Binding-site contacts:
Ligand atom O5 contacts residue ASN113 of chain 1.A at 2.4 Å (h-bond).
Ligand atom O5 contacts residue HIS137 of chain 1.A at 3.5 Å.
Ligand atom O7 contacts residue ASN113 of chain 1.A at 4.0 Å.
Ligand atom N2 contacts residue ASN113 of chain 1.A at 2.7 Å (h-bond).
Ligand atom C5 contacts residue ASN113 of chain 1.A at 3.7 Å.
Ligand atom C6 contacts residue HIS137 of chain 1.A at 4.2 Å.
Ligand atom O6 contacts residue HIS137 of chain 1.A at 3.9 Å.
Ligand atom C1 contacts residue ASN113 of chain 1.A at 1.4 Å.
Ligand atom C5 contacts residue HIS137 of chain 1.A at 3.9 Å.
Ligand atom C1 contacts residue HIS137 of chain 1.A at 3.7 Å.
Ligand atom O7 contacts residue MET112 of chain 1.A at 4.1 Å.
Ligand atom C3 contacts residue ASN113 of chain 1.A at 3.6 Å.
Ligand atom C7 contacts residue ASN113 of chain 1.A at 3.3 Å.
Ligand atom C8 contacts residue ASN113 of chain 1.A at 3.4 Å.
Ligand atom C2 contacts residue ASN113 of chain 1.A at 2.2 Å.
Ligand atom C4 contacts residue ASN113 of chain 1.A at 4.1 Å.

This protein binds this small molecule.
Small molecule (SMILES): CC(=O)N[C@@H]1[C@@H](O)[C@H](O)[C@@H](CO)O[C@H]1O

Sequence of chain 1.A:
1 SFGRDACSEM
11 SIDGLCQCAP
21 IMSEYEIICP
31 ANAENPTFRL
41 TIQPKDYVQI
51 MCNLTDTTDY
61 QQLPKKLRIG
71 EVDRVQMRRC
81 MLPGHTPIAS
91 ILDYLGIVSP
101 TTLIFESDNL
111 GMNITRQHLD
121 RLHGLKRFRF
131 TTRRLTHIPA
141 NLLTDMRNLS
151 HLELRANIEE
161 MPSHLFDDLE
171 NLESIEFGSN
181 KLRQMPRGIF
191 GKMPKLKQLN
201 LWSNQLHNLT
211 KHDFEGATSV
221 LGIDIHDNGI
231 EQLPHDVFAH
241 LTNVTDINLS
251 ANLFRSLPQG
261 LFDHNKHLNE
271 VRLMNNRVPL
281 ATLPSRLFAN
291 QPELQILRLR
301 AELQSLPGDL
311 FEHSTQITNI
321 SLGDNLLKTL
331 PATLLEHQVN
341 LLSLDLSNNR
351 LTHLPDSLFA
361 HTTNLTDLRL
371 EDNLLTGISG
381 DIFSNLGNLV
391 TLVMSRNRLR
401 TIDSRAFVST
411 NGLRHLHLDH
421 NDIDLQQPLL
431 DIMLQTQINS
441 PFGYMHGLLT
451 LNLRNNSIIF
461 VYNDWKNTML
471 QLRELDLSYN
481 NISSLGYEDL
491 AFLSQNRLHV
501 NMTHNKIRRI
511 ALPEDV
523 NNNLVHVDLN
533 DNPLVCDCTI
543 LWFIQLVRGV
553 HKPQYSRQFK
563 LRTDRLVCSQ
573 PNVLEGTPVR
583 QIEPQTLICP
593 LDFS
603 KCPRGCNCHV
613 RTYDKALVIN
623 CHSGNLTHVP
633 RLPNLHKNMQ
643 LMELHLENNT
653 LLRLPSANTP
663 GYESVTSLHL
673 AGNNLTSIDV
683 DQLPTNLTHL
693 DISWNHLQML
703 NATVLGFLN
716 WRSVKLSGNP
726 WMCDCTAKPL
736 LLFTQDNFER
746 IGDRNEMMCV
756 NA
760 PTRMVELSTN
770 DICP